Binding-site contacts:
Ligand atom O5 contacts residue ASN97 of chain 1.B at 2.4 Å (h-bond).
Ligand atom C2 contacts residue ASN97 of chain 1.B at 2.4 Å.
Ligand atom O7 contacts residue GLN96 of chain 1.B at 3.3 Å (h-bond).
Ligand atom C7 contacts residue GLN96 of chain 1.B at 3.8 Å.
Ligand atom C7 contacts residue ASN97 of chain 1.B at 3.6 Å.
Ligand atom O5 contacts residue ARG219 of chain 1.B at 4.1 Å.
Ligand atom C4 contacts residue ASN97 of chain 1.B at 4.2 Å.
Ligand atom O7 contacts residue ASN97 of chain 1.B at 3.9 Å.
Ligand atom C5 contacts residue ARG219 of chain 1.B at 4.3 Å.
Ligand atom N2 contacts residue ASN97 of chain 1.B at 2.9 Å (h-bond).
Ligand atom C5 contacts residue ASN97 of chain 1.B at 3.7 Å.
Ligand atom C6 contacts residue ARG219 of chain 1.B at 4.5 Å.
Ligand atom C8 contacts residue GLN96 of chain 1.B at 3.5 Å.
Ligand atom C1 contacts residue ASN97 of chain 1.B at 1.4 Å.
Ligand atom C3 contacts residue ASN97 of chain 1.B at 3.8 Å.

Sequence of chain 1.B:
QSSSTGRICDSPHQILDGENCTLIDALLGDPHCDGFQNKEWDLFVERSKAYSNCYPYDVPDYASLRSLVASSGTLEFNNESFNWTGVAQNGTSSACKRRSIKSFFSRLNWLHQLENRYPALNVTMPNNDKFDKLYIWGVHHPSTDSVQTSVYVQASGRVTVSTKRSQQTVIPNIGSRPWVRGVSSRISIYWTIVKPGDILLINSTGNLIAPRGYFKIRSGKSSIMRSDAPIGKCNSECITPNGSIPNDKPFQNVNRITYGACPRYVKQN

A protein and the small-molecule ligand that binds it are described below.
Small molecule (SMILES): CC(=O)N[C@H]1[C@H](O[C@H]2[C@H](O)[C@@H](NC(C)=O)CO[C@@H]2CO)O[C@H](CO)[C@@H](O[C@@H]2O[C@H](CO)[C@@H](O)[C@H](O)[C@@H]2O)[C@@H]1O